Sequence of chain 1.B:
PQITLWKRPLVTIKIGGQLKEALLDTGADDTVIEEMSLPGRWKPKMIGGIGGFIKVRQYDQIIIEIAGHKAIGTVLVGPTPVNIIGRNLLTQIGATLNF

Binding-site contacts:
Ligand atom O33 contacts residue GLY49 of chain 1.A at 3.3 Å.
Ligand atom O1 contacts residue ALA28 of chain 1.B at 3.6 Å.
Ligand atom C14 contacts residue ASP29 of chain 1.B at 3.8 Å.
Ligand atom O33 contacts residue ILE50 of chain 1.B at 3.3 Å.
Ligand atom C26 contacts residue GLY48 of chain 1.B at 3.8 Å.
Ligand atom C31 contacts residue ASP25 of chain 1.B at 3.4 Å.
Ligand atom C27 contacts residue GLY48 of chain 1.B at 3.5 Å.
Ligand atom O32 contacts residue ILE84 of chain 1.A at 3.5 Å.
Ligand atom C42 contacts residue GLY48 of chain 1.A at 3.3 Å.
Ligand atom C32 contacts residue ASP25 of chain 1.A at 3.2 Å.
Ligand atom O2 contacts residue ASP30 of chain 1.A at 3.1 Å (salt-bridge).
Ligand atom C33 contacts residue GLY27 of chain 1.A at 3.5 Å.
Ligand atom C45 contacts residue VAL32 of chain 1.A at 3.6 Å (hydrophobic).
Ligand atom O31 contacts residue GLY27 of chain 1.B at 3.4 Å.
Ligand atom C2 contacts residue GLY48 of chain 1.B at 3.3 Å.
Ligand atom O1 contacts residue ASP29 of chain 1.B at 2.8 Å (salt-bridge).
Ligand atom C35 contacts residue GLY27 of chain 1.A at 3.8 Å.
Ligand atom O2 contacts residue ASP29 of chain 1.A at 3.5 Å.
Ligand atom C26 contacts residue ILE50 of chain 1.B at 3.6 Å (hydrophobic).
Ligand atom C26 contacts residue GLY49 of chain 1.B at 3.6 Å.
Ligand atom C23 contacts residue ASP25 of chain 1.A at 3.3 Å.
Ligand atom O31 contacts residue ASP25 of chain 1.A at 2.6 Å (salt-bridge).
Ligand atom N21 contacts residue GLY27 of chain 1.B at 3.2 Å (h-bond).
Ligand atom C29 contacts residue GLY27 of chain 1.B at 3.5 Å.
Ligand atom C46 contacts residue ALA28 of chain 1.A at 3.6 Å (hydrophobic).
Ligand atom C29 contacts residue VAL82 of chain 1.A at 3.8 Å (hydrophobic).
Ligand atom C15 contacts residue GLY48 of chain 1.B at 3.5 Å.
Ligand atom C43 contacts residue GLY48 of chain 1.A at 3.8 Å.
Ligand atom C31 contacts residue ASP25 of chain 1.A at 3.4 Å.
Ligand atom C25 contacts residue ILE50 of chain 1.B at 3.8 Å (hydrophobic).
Ligand atom O13 contacts residue ALA28 of chain 1.B at 3.6 Å.
Ligand atom O32 contacts residue ILE50 of chain 1.B at 3.7 Å.
Ligand atom C23 contacts residue GLY27 of chain 1.B at 3.7 Å.
Ligand atom C12 contacts residue GLY48 of chain 1.B at 3.3 Å.
Ligand atom C28 contacts residue VAL82 of chain 1.A at 3.6 Å (hydrophobic).
Ligand atom C45 contacts residue ASP30 of chain 1.A at 3.6 Å.
Ligand atom C1 contacts residue ASP30 of chain 1.B at 3.8 Å.
Ligand atom C26 contacts residue PRO81 of chain 1.A at 3.8 Å (hydrophobic).
Ligand atom C45 contacts residue ALA28 of chain 1.A at 3.7 Å (hydrophobic).
Ligand atom O31 contacts residue ASP25 of chain 1.B at 2.6 Å (salt-bridge).

Sequence of chain 1.A:
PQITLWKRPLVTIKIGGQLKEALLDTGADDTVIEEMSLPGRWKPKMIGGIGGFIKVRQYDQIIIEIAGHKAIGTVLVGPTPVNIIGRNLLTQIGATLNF

A protein and the small-molecule ligand that binds it are described below.
Small molecule (SMILES): CC(C)CN(C[C@@H](O)[C@H](Cc1ccccc1)NC(=O)O[C@@H]1C[C@@H]2CCO[C@@H]2C1)S(=O)(=O)c1ccc(CO)cc1